Sequence of chain 1.A:
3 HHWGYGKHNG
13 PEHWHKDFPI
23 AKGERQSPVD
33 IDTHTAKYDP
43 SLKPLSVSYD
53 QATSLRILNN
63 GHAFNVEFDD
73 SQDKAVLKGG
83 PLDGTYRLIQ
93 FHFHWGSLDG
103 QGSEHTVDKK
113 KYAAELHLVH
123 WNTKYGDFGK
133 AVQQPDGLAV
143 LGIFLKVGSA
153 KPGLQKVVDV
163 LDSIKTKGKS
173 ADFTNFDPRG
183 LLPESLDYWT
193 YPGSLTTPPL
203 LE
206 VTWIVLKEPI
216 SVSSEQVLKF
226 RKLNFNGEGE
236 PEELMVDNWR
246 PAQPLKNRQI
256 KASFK

Binding-site contacts:
Ligand atom N1 contacts residue GLU106 of chain 1.A at 4.2 Å.
Ligand atom C6 contacts residue VAL121 of chain 1.A at 3.9 Å (hydrophobic).
Ligand atom C6 contacts residue LEU197 of chain 1.A at 3.8 Å (hydrophobic).
Ligand atom N1 contacts residue HIS119 of chain 1.A at 3.4 Å (h-bond).
Ligand atom S contacts residue ZN1 of chain 1.B at 3.0 Å.
Ligand atom O2 contacts residue SER196 of chain 1.A at 4.1 Å.
Ligand atom C1 contacts residue HIS94 of chain 1.A at 4.0 Å.
Ligand atom S contacts residue THR198 of chain 1.A at 3.9 Å.
Ligand atom C5 contacts residue GLN92 of chain 1.A at 4.0 Å.
Ligand atom O1 contacts residue ZN1 of chain 1.B at 3.0 Å.
Ligand atom O1 contacts residue VAL121 of chain 1.A at 3.8 Å.
Ligand atom S contacts residue HIS119 of chain 1.A at 4.0 Å.
Ligand atom C1 contacts residue LEU197 of chain 1.A at 3.8 Å (hydrophobic).
Ligand atom S contacts residue HIS94 of chain 1.A at 3.9 Å.
Ligand atom O2 contacts residue ZN1 of chain 1.B at 4.1 Å.
Ligand atom C2 contacts residue THR199 of chain 1.A at 3.4 Å.
Ligand atom O2 contacts residue THR198 of chain 1.A at 3.0 Å (h-bond).
Ligand atom C6 contacts residue HIS94 of chain 1.A at 3.9 Å.
Ligand atom C2 contacts residue GOL1 of chain 1.D at 4.2 Å.
Ligand atom N1 contacts residue HIS96 of chain 1.A at 3.3 Å (h-bond).
Ligand atom O2 contacts residue LEU197 of chain 1.A at 3.3 Å.
Ligand atom N1 contacts residue ZN1 of chain 1.B at 1.9 Å.
Ligand atom O1 contacts residue HIS94 of chain 1.A at 3.2 Å.
Ligand atom C4 contacts residue GOL1 of chain 1.D at 3.9 Å.
Ligand atom C5 contacts residue LEU197 of chain 1.A at 3.9 Å (hydrophobic).
Ligand atom N1 contacts residue THR198 of chain 1.A at 2.9 Å (h-bond).
Ligand atom O1 contacts residue HIS119 of chain 1.A at 3.5 Å (h-bond).
Ligand atom C3 contacts residue GOL1 of chain 1.D at 3.9 Å.
Ligand atom O1 contacts residue VAL142 of chain 1.A at 3.9 Å.
Ligand atom C3 contacts residue THR199 of chain 1.A at 3.3 Å.
Ligand atom N1 contacts residue HIS94 of chain 1.A at 3.2 Å (h-bond).
Ligand atom O1 contacts residue TRP208 of chain 1.A at 4.1 Å.
Ligand atom C2 contacts residue LEU197 of chain 1.A at 3.9 Å (hydrophobic).
Ligand atom O2 contacts residue TRP208 of chain 1.A at 3.6 Å.
Ligand atom C7 contacts residue GOL1 of chain 1.D at 3.9 Å.
Ligand atom C8 contacts residue LEU197 of chain 1.A at 4.0 Å (hydrophobic).
Ligand atom C1 contacts residue ZN1 of chain 1.B at 4.2 Å.
Ligand atom C4 contacts residue LEU197 of chain 1.A at 4.0 Å (hydrophobic).
Ligand atom C5 contacts residue GOL1 of chain 1.D at 4.1 Å.
Ligand atom C3 contacts residue LEU197 of chain 1.A at 4.0 Å (hydrophobic).

The small molecule below binds the protein below.
Small molecule (SMILES): NCCc1ccc(S(N)(=O)=O)cc1